Sequence of chain 1.E:
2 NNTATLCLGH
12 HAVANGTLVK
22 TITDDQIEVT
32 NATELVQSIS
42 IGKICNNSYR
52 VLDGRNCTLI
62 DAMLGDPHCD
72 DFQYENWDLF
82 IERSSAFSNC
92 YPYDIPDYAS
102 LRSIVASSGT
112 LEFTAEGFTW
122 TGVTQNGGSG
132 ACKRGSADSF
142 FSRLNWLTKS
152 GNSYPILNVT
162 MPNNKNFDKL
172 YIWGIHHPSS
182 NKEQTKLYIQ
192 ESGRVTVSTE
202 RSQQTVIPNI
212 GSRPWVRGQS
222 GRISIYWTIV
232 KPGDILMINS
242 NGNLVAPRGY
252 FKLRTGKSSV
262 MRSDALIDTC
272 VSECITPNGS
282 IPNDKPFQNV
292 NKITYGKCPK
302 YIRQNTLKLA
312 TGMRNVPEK

The small molecule below binds the protein below.
Small molecule (SMILES): CC(=O)N[C@H]1CO[C@H](CO)[C@@H](OC2O[C@H](CO)[C@@H](O)[C@H](O)[C@H]2NC(C)=O)[C@@H]1O

Binding-site contacts:
Ligand atom O3 contacts residue THR270 of chain 1.E at 3.8 Å.
Ligand atom C3 contacts residue THR270 of chain 1.E at 4.5 Å.
Ligand atom C3 contacts residue ASN47 of chain 1.E at 4.4 Å.
Ligand atom N2 contacts residue ASP269 of chain 1.E at 4.5 Å.
Ligand atom N2 contacts residue ILE268 of chain 1.E at 3.5 Å (h-bond).
Ligand atom O7 contacts residue ILE268 of chain 1.E at 4.0 Å.
Ligand atom N2 contacts residue ASN47 of chain 1.E at 3.6 Å.
Ligand atom N2 contacts residue THR270 of chain 1.E at 3.9 Å.
Ligand atom C8 contacts residue ILE268 of chain 1.E at 2.8 Å (hydrophobic).
Ligand atom C2 contacts residue ASN47 of chain 1.E at 3.1 Å.
Ligand atom C1 contacts residue ILE268 of chain 1.E at 4.5 Å (hydrophobic).
Ligand atom C2 contacts residue THR270 of chain 1.E at 4.0 Å.
Ligand atom C7 contacts residue ILE268 of chain 1.E at 3.3 Å (hydrophobic).
Ligand atom C8 contacts residue ASP269 of chain 1.E at 4.3 Å.
Ligand atom O5 contacts residue ASN47 of chain 1.E at 3.4 Å (h-bond).
Ligand atom C1 contacts residue ASN47 of chain 1.E at 2.9 Å.